This protein binds this small molecule.
Small molecule (SMILES): CC(=O)N[C@H]1[C@H](O[C@H]2[C@H](O)[C@@H](NC(C)=O)CO[C@@H]2CO)O[C@H](CO)[C@@H](O[C@@H]2O[C@H](CO)[C@@H](O)[C@H](O)[C@@H]2O)[C@@H]1O

Sequence of chain 1.B:
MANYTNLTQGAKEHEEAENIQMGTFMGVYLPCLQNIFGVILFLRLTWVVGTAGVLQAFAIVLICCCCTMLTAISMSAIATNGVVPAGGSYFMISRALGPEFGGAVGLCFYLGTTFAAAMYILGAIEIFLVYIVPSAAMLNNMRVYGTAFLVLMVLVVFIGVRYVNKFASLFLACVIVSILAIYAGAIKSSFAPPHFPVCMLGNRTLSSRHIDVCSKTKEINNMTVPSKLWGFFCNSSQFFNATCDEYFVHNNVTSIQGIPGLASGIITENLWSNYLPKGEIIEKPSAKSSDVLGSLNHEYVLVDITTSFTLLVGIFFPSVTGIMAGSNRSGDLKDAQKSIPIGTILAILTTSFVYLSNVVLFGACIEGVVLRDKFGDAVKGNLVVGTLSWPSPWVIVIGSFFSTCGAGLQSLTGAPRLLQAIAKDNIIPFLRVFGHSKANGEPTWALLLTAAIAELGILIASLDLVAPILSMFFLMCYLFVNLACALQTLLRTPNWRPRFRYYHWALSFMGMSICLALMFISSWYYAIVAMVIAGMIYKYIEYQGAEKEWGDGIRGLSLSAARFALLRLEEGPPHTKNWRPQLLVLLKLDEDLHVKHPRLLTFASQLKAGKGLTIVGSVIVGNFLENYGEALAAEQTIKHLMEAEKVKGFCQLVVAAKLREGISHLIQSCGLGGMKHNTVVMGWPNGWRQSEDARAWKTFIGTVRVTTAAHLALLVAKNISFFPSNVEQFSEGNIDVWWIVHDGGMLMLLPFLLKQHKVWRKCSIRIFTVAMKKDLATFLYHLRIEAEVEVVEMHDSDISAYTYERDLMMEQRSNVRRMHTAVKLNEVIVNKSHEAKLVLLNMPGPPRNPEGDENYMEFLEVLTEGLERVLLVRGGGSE

Binding-site contacts:
Ligand atom O5 contacts residue ASN328 of chain 1.B at 2.4 Å (h-bond).
Ligand atom N2 contacts residue ASP416 of chain 1.B at 4.3 Å.
Ligand atom C1 contacts residue GLU408 of chain 1.B at 4.5 Å.
Ligand atom O6 contacts residue ASP416 of chain 1.B at 3.8 Å.
Ligand atom C5 contacts residue ASN328 of chain 1.B at 3.6 Å.
Ligand atom C6 contacts residue SER415 of chain 1.B at 3.2 Å.
Ligand atom O6 contacts residue SER414 of chain 1.B at 3.3 Å (h-bond).
Ligand atom C6 contacts residue TYR372 of chain 1.B at 4.1 Å (hydrophobic).
Ligand atom C1 contacts residue ASP416 of chain 1.B at 4.2 Å.
Ligand atom C3 contacts residue ASP416 of chain 1.B at 4.2 Å.
Ligand atom C4 contacts residue ASN328 of chain 1.B at 4.2 Å.
Ligand atom C5 contacts residue SER415 of chain 1.B at 4.5 Å.
Ligand atom C3 contacts residue ASN328 of chain 1.B at 3.8 Å.
Ligand atom O6 contacts residue SER415 of chain 1.B at 2.7 Å (h-bond).
Ligand atom C6 contacts residue SER414 of chain 1.B at 3.6 Å.
Ligand atom C7 contacts residue ASN328 of chain 1.B at 3.6 Å.
Ligand atom C2 contacts residue ASN328 of chain 1.B at 2.4 Å.
Ligand atom C1 contacts residue SER414 of chain 1.B at 4.2 Å.
Ligand atom N2 contacts residue ASN328 of chain 1.B at 2.9 Å (h-bond).
Ligand atom N2 contacts residue GLU408 of chain 1.B at 3.8 Å.
Ligand atom C8 contacts residue PRO410 of chain 1.B at 3.5 Å (hydrophobic).
Ligand atom C1 contacts residue ASN328 of chain 1.B at 1.4 Å.
Ligand atom O7 contacts residue ASN328 of chain 1.B at 3.9 Å.
Ligand atom C8 contacts residue GLU408 of chain 1.B at 3.9 Å.
Ligand atom O7 contacts residue PRO410 of chain 1.B at 4.0 Å.
Ligand atom C5 contacts residue SER414 of chain 1.B at 4.0 Å.
Ligand atom O5 contacts residue TYR372 of chain 1.B at 4.0 Å.
Ligand atom C6 contacts residue ASP416 of chain 1.B at 4.3 Å.
Ligand atom C7 contacts residue GLU408 of chain 1.B at 4.3 Å.
Ligand atom O7 contacts residue LEU418 of chain 1.B at 4.0 Å.
Ligand atom C2 contacts residue ASP416 of chain 1.B at 4.5 Å.
Ligand atom C7 contacts residue PRO410 of chain 1.B at 4.2 Å (hydrophobic).
Ligand atom O5 contacts residue SER414 of chain 1.B at 3.2 Å (h-bond).